Binding-site contacts:
Ligand atom C6 contacts residue LYS312 of chain 1.A at 3.5 Å.
Ligand atom C3 contacts residue GLN322 of chain 1.A at 3.7 Å.
Ligand atom O1B contacts residue LYS312 of chain 1.A at 3.7 Å.
Ligand atom C1 contacts residue HIS324 of chain 1.A at 3.5 Å.
Ligand atom O6 contacts residue GLN322 of chain 1.A at 2.9 Å (h-bond).
Ligand atom C5 contacts residue ARG325 of chain 1.A at 3.7 Å.
Ligand atom O3 contacts residue LYS319 of chain 1.A at 3.0 Å (salt-bridge).
Ligand atom O3 contacts residue GLN322 of chain 1.A at 3.2 Å (h-bond).
Ligand atom O9 contacts residue ARG325 of chain 1.A at 2.9 Å (salt-bridge).
Ligand atom O8 contacts residue TYR313 of chain 1.A at 3.5 Å.
Ligand atom C4 contacts residue LYS312 of chain 1.A at 3.4 Å.
Ligand atom O5 contacts residue GLN322 of chain 1.A at 3.6 Å.
Ligand atom O1B contacts residue THR314 of chain 1.A at 2.8 Å (h-bond).
Ligand atom C6 contacts residue GLU316 of chain 1.A at 3.2 Å.
Ligand atom C7 contacts residue TYR313 of chain 1.A at 3.8 Å (hydrophobic).
Ligand atom O2 contacts residue LYS319 of chain 1.A at 3.0 Å (salt-bridge).
Ligand atom O8 contacts residue ARG325 of chain 1.A at 2.8 Å (salt-bridge).
Ligand atom O6 contacts residue ARG325 of chain 1.A at 3.4 Å.
Ligand atom O6 contacts residue GLU316 of chain 1.A at 2.6 Å (salt-bridge).
Ligand atom O6 contacts residue ARG325 of chain 1.A at 3.5 Å (salt-bridge).
Ligand atom C5 contacts residue LYS312 of chain 1.A at 3.4 Å.
Ligand atom O1A contacts residue TYR313 of chain 1.A at 3.5 Å.
Ligand atom C2 contacts residue HIS324 of chain 1.A at 3.8 Å.
Ligand atom O1A contacts residue THR314 of chain 1.A at 2.8 Å (h-bond).
Ligand atom C9 contacts residue ASP328 of chain 1.A at 3.3 Å.
Ligand atom O7 contacts residue HIS324 of chain 1.A at 3.7 Å.
Ligand atom O9 contacts residue ASP328 of chain 1.A at 2.7 Å (salt-bridge).
Ligand atom O3 contacts residue GLU316 of chain 1.A at 2.6 Å (salt-bridge).
Ligand atom O7 contacts residue GLN322 of chain 1.A at 3.7 Å.
Ligand atom C2 contacts residue GLN322 of chain 1.A at 3.8 Å.
Ligand atom C11 contacts residue TYR313 of chain 1.A at 3.6 Å (hydrophobic).
Ligand atom C1 contacts residue THR314 of chain 1.A at 3.6 Å.
Ligand atom C2 contacts residue LYS319 of chain 1.A at 3.8 Å.
Ligand atom C3 contacts residue GLU316 of chain 1.A at 3.2 Å.
Ligand atom O9 contacts residue LEU277 of chain 1.A at 3.5 Å.
Ligand atom O6 contacts residue HIS324 of chain 1.A at 3.1 Å (h-bond).
Ligand atom N5 contacts residue LYS312 of chain 1.A at 2.9 Å (salt-bridge).
Ligand atom O1A contacts residue ARG325 of chain 1.A at 3.5 Å (salt-bridge).
Ligand atom O5 contacts residue HIS324 of chain 1.A at 2.9 Å (h-bond).
Ligand atom O2 contacts residue GLN322 of chain 1.A at 3.1 Å (h-bond).

Sequence of chain 1.A:
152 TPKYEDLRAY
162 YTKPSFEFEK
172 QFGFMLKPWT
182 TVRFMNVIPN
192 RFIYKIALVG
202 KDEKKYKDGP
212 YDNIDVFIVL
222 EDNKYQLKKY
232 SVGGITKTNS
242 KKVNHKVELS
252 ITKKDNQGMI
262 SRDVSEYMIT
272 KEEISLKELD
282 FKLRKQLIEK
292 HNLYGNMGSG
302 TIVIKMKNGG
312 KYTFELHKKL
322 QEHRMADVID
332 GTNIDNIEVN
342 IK

A protein and the small-molecule ligand that binds it are described below.
Small molecule (SMILES): CC(=O)N[C@@H]1[C@@H](O[C@@H]2O[C@@H](C)[C@@H](O)[C@@H](O)[C@@H]2O)[C@H](O[C@@H]2O[C@H](CO)[C@H](O)[C@H](O[C@]3(C(=O)O)C[C@H](O)[C@@H](NC(C)=O)[C@H]([C@H](O)[C@H](O)CO)O3)[C@H]2O)[C@@H](CO)O[C@@H]1O